Binding-site contacts:
Ligand atom C12 contacts residue MET160 of chain 1.A at 3.6 Å (hydrophobic).
Ligand atom C2 contacts residue SER85 of chain 1.A at 3.6 Å.
Ligand atom O1 contacts residue TYR269 of chain 1.A at 2.7 Å (h-bond).
Ligand atom O1 contacts residue TYR119 of chain 1.A at 3.4 Å (h-bond).
Ligand atom C16 contacts residue LYS163 of chain 1.A at 3.4 Å.
Ligand atom C15 contacts residue THR84 of chain 1.A at 3.5 Å.
Ligand atom C13 contacts residue MET135 of chain 1.A at 3.2 Å (hydrophobic).
Ligand atom C22 contacts residue CYS81 of chain 1.A at 3.7 Å (hydrophobic).
Ligand atom C92 contacts residue ILE144 of chain 1.A at 3.6 Å (hydrophobic).
Ligand atom C14 contacts residue MET160 of chain 1.A at 3.6 Å (hydrophobic).
Ligand atom C86 contacts residue VAL60 of chain 1.A at 3.7 Å (hydrophobic).
Ligand atom C16 contacts residue ILE159 of chain 1.A at 3.6 Å (hydrophobic).
Ligand atom C3 contacts residue CYS81 of chain 1.A at 3.8 Å (hydrophobic).
Ligand atom C17 contacts residue VAL137 of chain 1.A at 3.6 Å (hydrophobic).
Ligand atom O2 contacts residue TYR119 of chain 1.A at 2.6 Å (h-bond).
Ligand atom C5 contacts residue SER85 of chain 1.A at 3.6 Å.
Ligand atom O2 contacts residue SER85 of chain 1.A at 2.6 Å (h-bond).
Ligand atom C94 contacts residue ALA138 of chain 1.A at 3.6 Å (hydrophobic).
Ligand atom C12 contacts residue MET135 of chain 1.A at 3.5 Å (hydrophobic).
Ligand atom C93 contacts residue THR84 of chain 1.A at 3.6 Å.
Ligand atom C87 contacts residue VAL137 of chain 1.A at 3.5 Å (hydrophobic).
Ligand atom C16 contacts residue MET160 of chain 1.A at 3.3 Å (hydrophobic).
Ligand atom C4 contacts residue PHE78 of chain 1.A at 3.4 Å (hydrophobic).
Ligand atom C5 contacts residue HIS245 of chain 1.A at 3.8 Å.
Ligand atom C11 contacts residue ILE159 of chain 1.A at 3.8 Å (hydrophobic).
Ligand atom C91 contacts residue LEU52 of chain 1.A at 3.7 Å (hydrophobic).
Ligand atom N99 contacts residue CYS81 of chain 1.A at 3.4 Å (h-bond).
Ligand atom C9 contacts residue CYS81 of chain 1.A at 3.7 Å (hydrophobic).
Ligand atom C93 contacts residue VAL137 of chain 1.A at 3.7 Å (hydrophobic).
Ligand atom C7 contacts residue CYS81 of chain 1.A at 3.8 Å (hydrophobic).
Ligand atom O99 contacts residue THR84 of chain 1.A at 3.3 Å.
Ligand atom C14 contacts residue LYS163 of chain 1.A at 3.7 Å.
Ligand atom C1 contacts residue TYR269 of chain 1.A at 3.7 Å (hydrophobic).
Ligand atom C1 contacts residue TYR119 of chain 1.A at 3.3 Å (hydrophobic).
Ligand atom O1 contacts residue HIS245 of chain 1.A at 2.8 Å (h-bond).
Ligand atom C85 contacts residue ALA138 of chain 1.A at 3.6 Å (hydrophobic).
Ligand atom C1 contacts residue SER85 of chain 1.A at 3.4 Å.
Ligand atom C22 contacts residue VAL137 of chain 1.A at 3.8 Å (hydrophobic).
Ligand atom C1 contacts residue HIS245 of chain 1.A at 3.6 Å.
Ligand atom C4 contacts residue CYS81 of chain 1.A at 3.7 Å (hydrophobic).

Sequence of chain 1.A:
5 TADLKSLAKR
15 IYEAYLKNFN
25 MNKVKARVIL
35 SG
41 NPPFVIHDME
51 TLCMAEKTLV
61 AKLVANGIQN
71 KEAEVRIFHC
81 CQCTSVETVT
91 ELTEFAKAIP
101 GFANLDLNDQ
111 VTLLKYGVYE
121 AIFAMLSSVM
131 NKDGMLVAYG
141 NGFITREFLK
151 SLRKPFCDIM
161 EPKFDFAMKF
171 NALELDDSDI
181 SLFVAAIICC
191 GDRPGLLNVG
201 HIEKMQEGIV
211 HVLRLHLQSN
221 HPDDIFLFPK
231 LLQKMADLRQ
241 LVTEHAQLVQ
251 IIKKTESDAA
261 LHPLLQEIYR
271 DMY

A small-molecule ligand and the protein it binds are described below.
Small molecule (SMILES): CCCCOc1ccc(C[C@H](CC)C(=O)O)cc1CNC(=O)c1ccc2ccc3cccc4ccc1c2c34